Sequence of chain 1.I:
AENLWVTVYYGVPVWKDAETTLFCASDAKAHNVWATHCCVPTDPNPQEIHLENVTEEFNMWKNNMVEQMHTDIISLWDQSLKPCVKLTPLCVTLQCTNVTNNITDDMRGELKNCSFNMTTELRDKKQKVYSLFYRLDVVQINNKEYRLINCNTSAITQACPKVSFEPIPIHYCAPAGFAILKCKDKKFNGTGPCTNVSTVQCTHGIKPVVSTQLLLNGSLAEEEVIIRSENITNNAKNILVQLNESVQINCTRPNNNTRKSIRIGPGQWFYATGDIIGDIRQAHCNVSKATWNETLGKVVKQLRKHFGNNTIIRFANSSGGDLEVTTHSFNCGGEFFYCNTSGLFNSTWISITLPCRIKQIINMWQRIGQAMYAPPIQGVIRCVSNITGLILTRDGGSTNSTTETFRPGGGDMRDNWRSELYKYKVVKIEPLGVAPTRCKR

Binding-site contacts:
Ligand atom C8 contacts residue THR267 of chain 1.I at 3.6 Å.
Ligand atom C8 contacts residue HIS299 of chain 1.I at 3.8 Å.
Ligand atom C8 contacts residue ASN265 of chain 1.I at 3.4 Å.
Ligand atom O5 contacts residue THR383 of chain 1.I at 4.1 Å.
Ligand atom C7 contacts residue ASN301 of chain 1.I at 3.2 Å.
Ligand atom C7 contacts residue HIS299 of chain 1.I at 3.9 Å.
Ligand atom O7 contacts residue ASN301 of chain 1.I at 3.4 Å (h-bond).
Ligand atom C1 contacts residue ASN301 of chain 1.I at 1.5 Å.
Ligand atom N2 contacts residue HIS299 of chain 1.I at 3.0 Å (h-bond).
Ligand atom C2 contacts residue ASN301 of chain 1.I at 2.4 Å.
Ligand atom O3 contacts residue HIS299 of chain 1.I at 4.1 Å.
Ligand atom C2 contacts residue HIS299 of chain 1.I at 3.9 Å.
Ligand atom O5 contacts residue ASN301 of chain 1.I at 2.4 Å (h-bond).
Ligand atom C8 contacts residue ASN301 of chain 1.I at 4.2 Å.
Ligand atom C3 contacts residue ASN301 of chain 1.I at 3.7 Å.
Ligand atom O7 contacts residue ARG412 of chain 1.I at 3.6 Å (salt-bridge).
Ligand atom N2 contacts residue ASN301 of chain 1.I at 2.8 Å (h-bond).
Ligand atom C4 contacts residue ASN301 of chain 1.I at 4.2 Å.
Ligand atom C1 contacts residue THR383 of chain 1.I at 3.9 Å.
Ligand atom C8 contacts residue ARG412 of chain 1.I at 4.2 Å.
Ligand atom C5 contacts residue ASN301 of chain 1.I at 3.7 Å.
Ligand atom C7 contacts residue ASN265 of chain 1.I at 4.4 Å.
Ligand atom C1 contacts residue HIS299 of chain 1.I at 4.4 Å.
Ligand atom O7 contacts residue ASN265 of chain 1.I at 4.5 Å.
Ligand atom C8 contacts residue CYS266 of chain 1.I at 4.4 Å (hydrophobic).
Ligand atom C7 contacts residue ARG412 of chain 1.I at 4.2 Å.
Ligand atom C3 contacts residue HIS299 of chain 1.I at 3.8 Å.

This protein binds this small molecule.
Small molecule (SMILES): CC(=O)N[C@@H]1[C@@H](O)[C@H](O)[C@@H](CO)O[C@H]1O